Sequence of chain 1.C:
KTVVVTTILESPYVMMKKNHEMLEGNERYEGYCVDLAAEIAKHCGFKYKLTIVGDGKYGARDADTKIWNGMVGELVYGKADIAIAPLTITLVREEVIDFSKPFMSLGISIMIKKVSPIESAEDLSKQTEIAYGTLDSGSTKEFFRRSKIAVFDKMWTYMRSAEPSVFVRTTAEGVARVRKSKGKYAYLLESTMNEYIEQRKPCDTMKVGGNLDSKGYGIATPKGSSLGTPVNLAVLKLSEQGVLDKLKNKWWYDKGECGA

This small molecule binds to this protein.
Small molecule (SMILES): NS(=O)(=O)c1cc2c(cc1Cl)N[C@H]([C@H]1C[C@H]3C=C[C@@H]1C3)NS2(=O)=O

Sequence of chain 1.B:
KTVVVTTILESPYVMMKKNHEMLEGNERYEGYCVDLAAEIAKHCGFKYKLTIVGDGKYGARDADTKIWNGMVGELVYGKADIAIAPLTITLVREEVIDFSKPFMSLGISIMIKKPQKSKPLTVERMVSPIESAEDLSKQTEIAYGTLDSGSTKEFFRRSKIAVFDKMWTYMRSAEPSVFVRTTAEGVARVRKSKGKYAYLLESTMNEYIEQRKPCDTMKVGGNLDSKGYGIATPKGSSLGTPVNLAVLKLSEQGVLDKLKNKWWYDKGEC

Binding-site contacts:
Ligand atom C14 contacts residue SER750 of chain 1.C at 3.1 Å.
Ligand atom C14 contacts residue SER775 of chain 1.B at 3.5 Å.
Ligand atom O4 contacts residue LEU780 of chain 1.B at 3.7 Å.
Ligand atom O3 contacts residue MET517 of chain 1.B at 3.4 Å.
Ligand atom C3 contacts residue PRO515 of chain 1.C at 3.6 Å (hydrophobic).
Ligand atom N1 contacts residue PRO515 of chain 1.B at 2.4 Å (h-bond).
Ligand atom O2 contacts residue SER518 of chain 1.B at 3.2 Å (h-bond).
Ligand atom C2 contacts residue LYS514 of chain 1.B at 3.8 Å.
Ligand atom C11 contacts residue SER750 of chain 1.C at 3.1 Å.
Ligand atom N2 contacts residue SER750 of chain 1.C at 3.2 Å (h-bond).
Ligand atom O2 contacts residue PHE516 of chain 1.B at 3.7 Å.
Ligand atom C12 contacts residue PHE516 of chain 1.B at 3.5 Å (hydrophobic).
Ligand atom C3 contacts residue GLY752 of chain 1.C at 3.5 Å.
Ligand atom C7 contacts residue ILE502 of chain 1.C at 3.6 Å (hydrophobic).
Ligand atom C13 contacts residue SER750 of chain 1.C at 3.1 Å.
Ligand atom O2 contacts residue MET517 of chain 1.B at 3.0 Å.
Ligand atom C1 contacts residue PRO515 of chain 1.B at 3.5 Å (hydrophobic).
Ligand atom C7 contacts residue LYS514 of chain 1.B at 3.5 Å.
Ligand atom C11 contacts residue MET517 of chain 1.B at 3.6 Å (hydrophobic).
Ligand atom C12 contacts residue SER750 of chain 1.C at 3.1 Å.
Ligand atom C10 contacts residue SER775 of chain 1.B at 3.7 Å.
Ligand atom O2 contacts residue PRO515 of chain 1.B at 3.3 Å.
Ligand atom N2 contacts residue SER775 of chain 1.B at 3.4 Å (h-bond).
Ligand atom O3 contacts residue SER518 of chain 1.B at 3.5 Å (h-bond).
Ligand atom O4 contacts residue PHE516 of chain 1.B at 3.8 Å.
Ligand atom C10 contacts residue SER750 of chain 1.C at 3.1 Å.
Ligand atom C8 contacts residue PRO515 of chain 1.B at 3.4 Å (hydrophobic).
Ligand atom CL contacts residue ASP781 of chain 1.B at 3.7 Å.
Ligand atom O1 contacts residue LYS751 of chain 1.C at 3.7 Å.
Ligand atom C7 contacts residue LEU772 of chain 1.B at 3.4 Å (hydrophobic).
Ligand atom C5 contacts residue LEU772 of chain 1.B at 3.8 Å (hydrophobic).
Ligand atom C11 contacts residue PHE516 of chain 1.B at 3.4 Å (hydrophobic).
Ligand atom S1 contacts residue PRO515 of chain 1.B at 3.4 Å (h-bond).
Ligand atom C9 contacts residue SER750 of chain 1.C at 3.1 Å.
Ligand atom C4 contacts residue ILE502 of chain 1.C at 3.5 Å (hydrophobic).
Ligand atom C4 contacts residue LYS751 of chain 1.C at 3.9 Å.
Ligand atom C9 contacts residue PHE516 of chain 1.B at 3.9 Å (hydrophobic).
Ligand atom O1 contacts residue SER750 of chain 1.C at 3.7 Å.
Ligand atom C5 contacts residue ILE502 of chain 1.C at 3.8 Å (hydrophobic).
Ligand atom C4 contacts residue GLY752 of chain 1.C at 3.4 Å.